Sequence of chain 1.C:
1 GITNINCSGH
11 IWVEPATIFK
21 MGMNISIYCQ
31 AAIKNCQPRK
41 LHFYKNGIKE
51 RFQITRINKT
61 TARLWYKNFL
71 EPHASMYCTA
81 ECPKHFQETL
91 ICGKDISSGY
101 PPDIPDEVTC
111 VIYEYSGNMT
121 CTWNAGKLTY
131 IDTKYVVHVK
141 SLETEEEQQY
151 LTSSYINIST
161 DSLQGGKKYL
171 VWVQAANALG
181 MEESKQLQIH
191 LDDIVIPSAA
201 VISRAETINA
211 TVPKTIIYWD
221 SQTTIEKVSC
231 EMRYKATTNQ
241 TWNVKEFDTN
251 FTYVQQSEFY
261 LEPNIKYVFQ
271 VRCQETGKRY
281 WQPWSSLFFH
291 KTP

A small-molecule ligand and the protein it binds are described below.
Small molecule (SMILES): CC(=O)N[C@H]1[C@H](O[C@H]2[C@H](O)[C@@H](NC(C)=O)CO[C@@H]2CO)O[C@H](CO)[C@@H](O)[C@@H]1O

Binding-site contacts:
Ligand atom N2 contacts residue ASN157 of chain 1.C at 3.0 Å (h-bond).
Ligand atom C3 contacts residue ASN157 of chain 1.C at 3.8 Å.
Ligand atom C2 contacts residue NAG1 of chain 1.H at 3.9 Å.
Ligand atom C7 contacts residue NAG1 of chain 1.H at 4.1 Å.
Ligand atom O5 contacts residue NAG1 of chain 1.H at 3.6 Å.
Ligand atom O5 contacts residue ASN157 of chain 1.C at 2.3 Å (h-bond).
Ligand atom C7 contacts residue ASN157 of chain 1.C at 3.9 Å.
Ligand atom C8 contacts residue TYR155 of chain 1.C at 3.2 Å (hydrophobic).
Ligand atom O6 contacts residue NAG1 of chain 1.H at 2.7 Å (h-bond).
Ligand atom C6 contacts residue NAG1 of chain 1.H at 3.4 Å.
Ligand atom C2 contacts residue ASN157 of chain 1.C at 2.5 Å.
Ligand atom C1 contacts residue ASN157 of chain 1.C at 1.4 Å.
Ligand atom C4 contacts residue ASN157 of chain 1.C at 4.2 Å.
Ligand atom O7 contacts residue NAG1 of chain 1.H at 3.7 Å.
Ligand atom C1 contacts residue NAG1 of chain 1.H at 3.9 Å.
Ligand atom C8 contacts residue ILE156 of chain 1.C at 3.9 Å (hydrophobic).
Ligand atom N2 contacts residue NAG1 of chain 1.H at 4.1 Å.
Ligand atom C5 contacts residue ASN157 of chain 1.C at 3.6 Å.
Ligand atom O7 contacts residue ASN157 of chain 1.C at 4.3 Å.
Ligand atom O5 contacts residue ASN118 of chain 1.C at 4.2 Å.